Binding-site contacts:
Ligand atom C07 contacts residue ALA95 of chain 1.B at 3.8 Å (hydrophobic).
Ligand atom C15 contacts residue GLN100 of chain 1.B at 4.4 Å.
Ligand atom C19 contacts residue CYS103 of chain 1.B at 2.8 Å (hydrophobic).
Ligand atom N16 contacts residue CYS103 of chain 1.B at 3.6 Å.
Ligand atom C14 contacts residue GLN100 of chain 1.B at 3.3 Å.
Ligand atom C27 contacts residue ALA96 of chain 1.B at 4.1 Å (hydrophobic).
Ligand atom C21 contacts residue ALA99 of chain 1.B at 4.4 Å (hydrophobic).
Ligand atom C02 contacts residue CYS92 of chain 1.B at 3.2 Å (hydrophobic).
Ligand atom S28 contacts residue GLN71 of chain 1.B at 3.4 Å (h-bond).
Ligand atom C14 contacts residue ALA99 of chain 1.B at 3.9 Å (hydrophobic).
Ligand atom O25 contacts residue ALA99 of chain 1.B at 4.1 Å.
Ligand atom C15 contacts residue ALA99 of chain 1.B at 4.0 Å (hydrophobic).
Ligand atom O30 contacts residue ALA96 of chain 1.B at 4.2 Å.
Ligand atom O01 contacts residue ALA95 of chain 1.B at 4.4 Å.
Ligand atom C10 contacts residue ALA99 of chain 1.B at 4.2 Å (hydrophobic).
Ligand atom C13 contacts residue ALA99 of chain 1.B at 3.8 Å (hydrophobic).
Ligand atom C13 contacts residue GLN100 of chain 1.B at 3.8 Å.
Ligand atom C15 contacts residue CYS103 of chain 1.B at 4.4 Å (hydrophobic).
Ligand atom O30 contacts residue GLN71 of chain 1.B at 2.6 Å (h-bond).
Ligand atom O31 contacts residue GLN71 of chain 1.B at 3.2 Å (h-bond).
Ligand atom C09 contacts residue ALA96 of chain 1.B at 3.9 Å (hydrophobic).
Ligand atom N05 contacts residue CYS92 of chain 1.B at 3.9 Å.
Ligand atom C10 contacts residue ALA96 of chain 1.B at 4.1 Å (hydrophobic).
Ligand atom O18 contacts residue CYS103 of chain 1.B at 2.4 Å (h-bond).
Ligand atom C08 contacts residue ALA95 of chain 1.B at 4.0 Å (hydrophobic).
Ligand atom C08 contacts residue ALA96 of chain 1.B at 3.7 Å (hydrophobic).
Ligand atom C32 contacts residue ALA96 of chain 1.B at 4.4 Å (hydrophobic).
Ligand atom C22 contacts residue ALA99 of chain 1.B at 3.9 Å (hydrophobic).
Ligand atom C27 contacts residue GLN71 of chain 1.B at 4.3 Å.
Ligand atom N16 contacts residue ALA99 of chain 1.B at 4.3 Å.
Ligand atom C17 contacts residue CYS103 of chain 1.B at 2.7 Å (hydrophobic).
Ligand atom C06 contacts residue CYS92 of chain 1.B at 4.3 Å (hydrophobic).
Ligand atom O01 contacts residue CYS92 of chain 1.B at 3.1 Å (h-bond).
Ligand atom C12 contacts residue ALA99 of chain 1.B at 3.5 Å (hydrophobic).
Ligand atom C07 contacts residue CYS92 of chain 1.B at 4.2 Å (hydrophobic).
Ligand atom C03 contacts residue CYS92 of chain 1.B at 3.1 Å (hydrophobic).
Ligand atom C07 contacts residue ALA96 of chain 1.B at 4.0 Å (hydrophobic).
Ligand atom O18 contacts residue GLN100 of chain 1.B at 3.6 Å.
Ligand atom C11 contacts residue ALA99 of chain 1.B at 3.7 Å (hydrophobic).

Sequence of chain 1.B:
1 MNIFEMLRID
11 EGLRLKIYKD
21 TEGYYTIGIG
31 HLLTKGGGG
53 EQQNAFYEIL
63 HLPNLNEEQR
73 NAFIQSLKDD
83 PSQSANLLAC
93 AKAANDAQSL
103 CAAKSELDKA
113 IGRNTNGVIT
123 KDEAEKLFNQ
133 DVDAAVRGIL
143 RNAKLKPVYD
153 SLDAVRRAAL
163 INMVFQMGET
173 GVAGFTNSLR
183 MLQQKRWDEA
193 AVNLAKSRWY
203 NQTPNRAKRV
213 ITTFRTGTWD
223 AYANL

The small molecule below binds the protein below.
Small molecule (SMILES): O=C(CCl)Nc1ccc(C#Cc2ccc(NC(=O)CCl)cc2S(=O)(=O)O)c(S(=O)(=O)O)c1